Sequence of chain 1.J:
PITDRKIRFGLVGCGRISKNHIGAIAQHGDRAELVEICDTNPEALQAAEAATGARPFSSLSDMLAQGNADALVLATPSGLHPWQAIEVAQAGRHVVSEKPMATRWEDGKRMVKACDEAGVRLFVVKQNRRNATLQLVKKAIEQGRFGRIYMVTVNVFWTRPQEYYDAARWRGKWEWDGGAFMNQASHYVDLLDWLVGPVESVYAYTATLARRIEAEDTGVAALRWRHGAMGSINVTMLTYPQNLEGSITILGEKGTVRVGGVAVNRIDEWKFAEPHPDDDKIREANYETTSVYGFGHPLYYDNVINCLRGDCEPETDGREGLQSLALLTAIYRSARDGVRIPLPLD

Binding-site contacts:
Ligand atom O3' contacts residue HIS211 of chain 1.J at 3.0 Å (h-bond).
Ligand atom C8' contacts residue NAI1 of chain 1.IA at 3.4 Å.
Ligand atom O'Q contacts residue TYR188 of chain 1.J at 2.7 Å (h-bond).
Ligand atom O4 contacts residue GLN266 of chain 1.J at 3.3 Å.
Ligand atom C5 contacts residue ASN267 of chain 1.J at 3.2 Å.
Ligand atom N1 contacts residue THR183 of chain 1.J at 3.2 Å (h-bond).
Ligand atom O2B contacts residue ARG40 of chain 1.J at 3.4 Å (salt-bridge).
Ligand atom O4' contacts residue LYS123 of chain 1.J at 3.5 Å (salt-bridge).
Ligand atom C6' contacts residue TYR188 of chain 1.J at 3.3 Å (hydrophobic).
Ligand atom C6' contacts residue ARG184 of chain 1.J at 3.7 Å.
Ligand atom N2' contacts residue NAI1 of chain 1.IA at 2.8 Å (h-bond).
Ligand atom O'P contacts residue GLN208 of chain 1.J at 3.0 Å (h-bond).
Ligand atom O3A contacts residue ARG184 of chain 1.J at 3.7 Å.
Ligand atom C2' contacts residue NAI1 of chain 1.IA at 3.7 Å.
Ligand atom C7' contacts residue HIS211 of chain 1.J at 3.5 Å.
Ligand atom O3C contacts residue ARG40 of chain 1.J at 3.5 Å (salt-bridge).
Ligand atom C1C contacts residue THR183 of chain 1.J at 3.7 Å.
Ligand atom O5' contacts residue ARG184 of chain 1.J at 2.8 Å (salt-bridge).
Ligand atom C7' contacts residue NAI1 of chain 1.IA at 3.5 Å.
Ligand atom O2 contacts residue PRO185 of chain 1.J at 3.4 Å.
Ligand atom N2' contacts residue HIS211 of chain 1.J at 3.3 Å (h-bond).
Ligand atom C3' contacts residue NAI1 of chain 1.IA at 3.4 Å.
Ligand atom O4' contacts residue NAI1 of chain 1.IA at 3.5 Å.
Ligand atom O'P contacts residue TYR188 of chain 1.J at 3.1 Å (h-bond).
Ligand atom O5C contacts residue ARG184 of chain 1.J at 3.6 Å.
Ligand atom C8' contacts residue GLN151 of chain 1.J at 3.2 Å.
Ligand atom C6' contacts residue GLN208 of chain 1.J at 3.7 Å.
Ligand atom C4 contacts residue ASN267 of chain 1.J at 3.4 Å.
Ligand atom O'P contacts residue ARG184 of chain 1.J at 2.6 Å (salt-bridge).
Ligand atom O3' contacts residue NAI1 of chain 1.IA at 3.2 Å.
Ligand atom C6 contacts residue THR183 of chain 1.J at 3.4 Å.
Ligand atom O4C contacts residue ARG184 of chain 1.J at 3.2 Å.
Ligand atom C6 contacts residue ARG184 of chain 1.J at 3.4 Å.
Ligand atom O2A contacts residue ARG40 of chain 1.J at 2.4 Å (salt-bridge).
Ligand atom O3' contacts residue LYS123 of chain 1.J at 2.6 Å (salt-bridge).
Ligand atom O7' contacts residue TRP182 of chain 1.J at 3.5 Å.
Ligand atom O4 contacts residue ASN267 of chain 1.J at 2.9 Å (h-bond).
Ligand atom C4' contacts residue ASN207 of chain 1.J at 3.2 Å.
Ligand atom C2 contacts residue THR183 of chain 1.J at 3.4 Å.
Ligand atom O4' contacts residue ASN207 of chain 1.J at 2.8 Å (h-bond).

This small molecule binds to this protein.
Small molecule (SMILES): CC(=O)N[C@H]1[C@@H](O[P](=O)(O)O[P](=O)(O)OC[C@H]2O[C@@H](n3ccc(=O)[nH]c3=O)[C@H](O)[C@@H]2O)O[C@H](C(=O)O)[C@@H](O)[C@@H]1O